Binding-site contacts:
Ligand atom O contacts residue ALA35 of chain 1.X at 4.2 Å.
Ligand atom O2 contacts residue GLU32 of chain 1.X at 3.1 Å (salt-bridge).
Ligand atom C contacts residue ALA35 of chain 1.Y at 3.6 Å (hydrophobic).
Ligand atom OXT contacts residue FE1 of chain 1.OC at 3.5 Å.
Ligand atom O contacts residue GLU62 of chain 1.Y at 2.7 Å (salt-bridge).
Ligand atom O2 contacts residue ALA35 of chain 1.Y at 3.6 Å.
Ligand atom OXT contacts residue GLU31 of chain 1.Y at 3.8 Å.
Ligand atom O contacts residue GLU32 of chain 1.Y at 3.7 Å.
Ligand atom OXT contacts residue ALA35 of chain 1.Y at 4.1 Å.
Ligand atom CA contacts residue ALA35 of chain 1.X at 3.9 Å (hydrophobic).
Ligand atom OXT contacts residue GLU32 of chain 1.Y at 3.8 Å.
Ligand atom O2 contacts residue GLU31 of chain 1.X at 4.0 Å.
Ligand atom OXT contacts residue GLU62 of chain 1.Y at 4.4 Å.
Ligand atom C contacts residue GLU31 of chain 1.Y at 4.5 Å.
Ligand atom C contacts residue GLU32 of chain 1.X at 4.4 Å.
Ligand atom O2 contacts residue TYR39 of chain 1.Y at 4.0 Å.
Ligand atom CA contacts residue GLU31 of chain 1.X at 3.6 Å.
Ligand atom C contacts residue GLU62 of chain 1.X at 3.9 Å.
Ligand atom C contacts residue GLU32 of chain 1.Y at 4.1 Å.
Ligand atom O contacts residue FE1 of chain 1.LC at 2.5 Å.
Ligand atom C contacts residue ALA35 of chain 1.X at 3.7 Å (hydrophobic).
Ligand atom CA contacts residue GLU32 of chain 1.X at 4.3 Å.
Ligand atom O contacts residue FE1 of chain 1.OC at 2.6 Å.
Ligand atom O contacts residue GLU32 of chain 1.X at 3.8 Å.
Ligand atom O2 contacts residue FE1 of chain 1.LC at 3.3 Å.
Ligand atom CA contacts residue ALA35 of chain 1.Y at 3.5 Å (hydrophobic).
Ligand atom O contacts residue GLU62 of chain 1.X at 2.9 Å (salt-bridge).
Ligand atom OXT contacts residue GLU62 of chain 1.X at 4.1 Å.
Ligand atom O2 contacts residue GLU62 of chain 1.Y at 3.6 Å.
Ligand atom O contacts residue ALA35 of chain 1.Y at 4.0 Å.
Ligand atom CA contacts residue FE1 of chain 1.LC at 4.0 Å.
Ligand atom C contacts residue GLU62 of chain 1.Y at 3.8 Å.
Ligand atom C contacts residue FE1 of chain 1.LC at 3.6 Å.
Ligand atom OXT contacts residue ALA35 of chain 1.X at 3.6 Å.
Ligand atom CA contacts residue GLU62 of chain 1.Y at 4.5 Å.
Ligand atom C contacts residue FE1 of chain 1.OC at 3.5 Å.

Sequence of chain 1.X:
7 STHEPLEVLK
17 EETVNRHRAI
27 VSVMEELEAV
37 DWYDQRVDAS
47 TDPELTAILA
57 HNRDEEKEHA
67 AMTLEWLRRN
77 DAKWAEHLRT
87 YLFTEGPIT

This small molecule binds to this protein.
Small molecule (SMILES): O=C(O)CO

Sequence of chain 1.Y:
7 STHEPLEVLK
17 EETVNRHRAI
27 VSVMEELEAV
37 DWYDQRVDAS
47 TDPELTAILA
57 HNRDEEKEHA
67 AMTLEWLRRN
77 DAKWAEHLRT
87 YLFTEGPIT